Binding-site contacts:
Ligand atom CG contacts residue MET42 of chain 1.C at 3.9 Å (hydrophobic).
Ligand atom CZ2 contacts residue SER204 of chain 1.C at 2.5 Å.
Ligand atom CD2 contacts residue LYS200 of chain 1.C at 3.4 Å.
Ligand atom CD contacts residue ASN44 of chain 1.C at 2.8 Å.
Ligand atom C contacts residue ASN44 of chain 1.C at 3.1 Å.
Ligand atom CZ contacts residue GLN43 of chain 1.C at 3.6 Å.
Ligand atom CD2 contacts residue LYS46 of chain 1.C at 4.1 Å.
Ligand atom N contacts residue MET42 of chain 1.C at 3.6 Å.
Ligand atom CE2 contacts residue GLN43 of chain 1.C at 3.0 Å.
Ligand atom CA contacts residue GLN43 of chain 1.C at 4.0 Å.
Ligand atom C contacts residue LYS46 of chain 1.C at 4.1 Å.
Ligand atom CE2 contacts residue ASN44 of chain 1.C at 3.5 Å.
Ligand atom NE1 contacts residue SER204 of chain 1.C at 4.1 Å.
Ligand atom CD1 contacts residue ASN44 of chain 1.C at 3.4 Å.
Ligand atom CE2 contacts residue LYS200 of chain 1.C at 3.0 Å.
Ligand atom CA contacts residue ASN44 of chain 1.C at 3.9 Å.
Ligand atom NE1 contacts residue ASN44 of chain 1.C at 3.4 Å (h-bond).
Ligand atom CD contacts residue MET42 of chain 1.C at 3.1 Å (hydrophobic).
Ligand atom CB contacts residue GLY45 of chain 1.C at 4.0 Å.
Ligand atom CD2 contacts residue GLY45 of chain 1.C at 4.0 Å.
Ligand atom O contacts residue ASN44 of chain 1.C at 2.3 Å (h-bond).
Ligand atom CH2 contacts residue SER204 of chain 1.C at 3.0 Å.
Ligand atom CE contacts residue LYS46 of chain 1.C at 3.6 Å.
Ligand atom CG contacts residue ASN44 of chain 1.C at 3.2 Å.
Ligand atom CD2 contacts residue ASN44 of chain 1.C at 3.6 Å.
Ligand atom CD1 contacts residue GLN43 of chain 1.C at 4.0 Å.
Ligand atom O contacts residue GLY45 of chain 1.C at 4.0 Å.
Ligand atom CG contacts residue GLN43 of chain 1.C at 3.9 Å.
Ligand atom N contacts residue ASN44 of chain 1.C at 3.9 Å.
Ligand atom OH contacts residue LYS200 of chain 1.C at 3.9 Å.
Ligand atom CE1 contacts residue GLN43 of chain 1.C at 3.8 Å.
Ligand atom O contacts residue LYS46 of chain 1.C at 2.9 Å (salt-bridge).
Ligand atom CD2 contacts residue GLN43 of chain 1.C at 3.4 Å.
Ligand atom CZ contacts residue LYS200 of chain 1.C at 4.0 Å.
Ligand atom N contacts residue ASN44 of chain 1.C at 3.2 Å (h-bond).
Ligand atom O contacts residue GLN43 of chain 1.C at 3.4 Å.
Ligand atom CG contacts residue ASN44 of chain 1.C at 3.5 Å.
Ligand atom CA contacts residue ASN44 of chain 1.C at 3.4 Å.
Ligand atom CE2 contacts residue SER204 of chain 1.C at 3.5 Å.
Ligand atom CD contacts residue GLN43 of chain 1.C at 3.5 Å.

Sequence of chain 1.C:
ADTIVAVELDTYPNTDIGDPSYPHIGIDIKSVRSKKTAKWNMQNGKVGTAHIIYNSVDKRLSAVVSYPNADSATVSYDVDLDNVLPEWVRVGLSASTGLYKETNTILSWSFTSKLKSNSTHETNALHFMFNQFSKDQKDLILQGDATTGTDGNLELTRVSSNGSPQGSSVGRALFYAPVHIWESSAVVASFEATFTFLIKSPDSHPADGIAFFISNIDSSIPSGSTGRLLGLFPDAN

The protein below binds the small molecule below.
Small molecule (SMILES): CSCC[C@H](NC(C)=O)C(=O)N[C@@H](Cc1ccc(O)cc1)C(=O)N[C@@H](CC1=CN=C2CC=CC=C12)C(=O)N[C@@H](Cc1ccc(O)cc1)C(=O)N1CCC[C@H]1C(=O)N[C@@H](Cc1ccc(O)cc1)C(N)=O